Binding-site contacts:
Ligand atom CAI contacts residue GLU71 of chain 1.A at 3.7 Å.
Ligand atom CAX contacts residue VAL30 of chain 1.A at 3.6 Å (hydrophobic).
Ligand atom CAW contacts residue ALA111 of chain 1.A at 3.7 Å (hydrophobic).
Ligand atom CAX contacts residue GLY110 of chain 1.A at 3.5 Å.
Ligand atom CAR contacts residue GLU71 of chain 1.A at 3.3 Å.
Ligand atom CAY contacts residue GLU71 of chain 1.A at 3.6 Å.
Ligand atom CBK contacts residue GLU71 of chain 1.A at 3.8 Å.
Ligand atom CAU contacts residue THR106 of chain 1.A at 3.7 Å.
Ligand atom CBC contacts residue GLY110 of chain 1.A at 3.8 Å.
Ligand atom CAS contacts residue THR106 of chain 1.A at 3.8 Å.
Ligand atom OBM contacts residue ASP168 of chain 1.A at 3.0 Å (salt-bridge).
Ligand atom FBR contacts residue LEU75 of chain 1.A at 3.1 Å.
Ligand atom OBM contacts residue LEU167 of chain 1.A at 3.8 Å.
Ligand atom CAT contacts residue PHE169 of chain 1.A at 3.3 Å (hydrophobic).
Ligand atom FBR contacts residue LEU104 of chain 1.A at 3.5 Å.
Ligand atom CAE contacts residue ALA111 of chain 1.A at 3.8 Å (hydrophobic).
Ligand atom CAZ contacts residue PHE169 of chain 1.A at 3.1 Å (hydrophobic).
Ligand atom CAO contacts residue ALA111 of chain 1.A at 3.8 Å (hydrophobic).
Ligand atom CBL contacts residue LYS53 of chain 1.A at 3.7 Å.
Ligand atom CAG contacts residue GLY110 of chain 1.A at 3.7 Å.
Ligand atom OBM contacts residue ILE84 of chain 1.A at 3.5 Å.
Ligand atom CBJ contacts residue ASP168 of chain 1.A at 3.8 Å.
Ligand atom CAE contacts residue GLY110 of chain 1.A at 3.5 Å.
Ligand atom CAV contacts residue LEU167 of chain 1.A at 3.7 Å (hydrophobic).
Ligand atom CAE contacts residue LEU108 of chain 1.A at 3.8 Å (hydrophobic).
Ligand atom CAU contacts residue LYS53 of chain 1.A at 3.7 Å.
Ligand atom CBD contacts residue ALA111 of chain 1.A at 3.7 Å (hydrophobic).
Ligand atom OBQ contacts residue GLY110 of chain 1.A at 3.0 Å (h-bond).
Ligand atom FBR contacts residue GLU71 of chain 1.A at 3.4 Å.
Ligand atom NAA contacts residue VAL30 of chain 1.A at 3.4 Å.
Ligand atom CAL contacts residue LEU167 of chain 1.A at 3.7 Å (hydrophobic).
Ligand atom OBQ contacts residue LEU108 of chain 1.A at 3.5 Å.
Ligand atom CBK contacts residue ASP168 of chain 1.A at 3.5 Å.
Ligand atom CBE contacts residue GLY110 of chain 1.A at 3.4 Å.
Ligand atom CAR contacts residue ASP168 of chain 1.A at 3.4 Å.
Ligand atom OBP contacts residue GLY110 of chain 1.A at 3.4 Å.
Ligand atom NAD contacts residue GLU71 of chain 1.A at 2.9 Å (salt-bridge).
Ligand atom CBC contacts residue ALA111 of chain 1.A at 3.8 Å (hydrophobic).
Ligand atom CAM contacts residue ASP168 of chain 1.A at 3.4 Å.
Ligand atom OBQ contacts residue MET109 of chain 1.A at 2.6 Å (h-bond).

Sequence of chain 1.A:
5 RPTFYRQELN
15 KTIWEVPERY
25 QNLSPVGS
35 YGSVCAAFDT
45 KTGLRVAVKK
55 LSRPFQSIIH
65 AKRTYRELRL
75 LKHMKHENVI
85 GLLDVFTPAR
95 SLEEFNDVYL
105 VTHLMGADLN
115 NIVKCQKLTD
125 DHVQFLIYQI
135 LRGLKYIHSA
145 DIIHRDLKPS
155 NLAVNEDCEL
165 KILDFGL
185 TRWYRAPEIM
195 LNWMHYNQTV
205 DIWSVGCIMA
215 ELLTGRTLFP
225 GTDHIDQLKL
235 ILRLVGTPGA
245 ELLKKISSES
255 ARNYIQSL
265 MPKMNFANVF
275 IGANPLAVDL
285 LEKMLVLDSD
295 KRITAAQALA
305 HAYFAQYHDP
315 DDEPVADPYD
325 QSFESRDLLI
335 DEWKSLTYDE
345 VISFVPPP

This protein binds this small molecule.
Small molecule (SMILES): O=C(NCCN1CCOCC1)c1ccc2c(c1)C(=O)c1ccc(Nc3ccc(F)c(NC(=O)c4ccccc4)c3)cc1OC2